A small-molecule ligand and the protein it binds are described below.
Small molecule (SMILES): CC(C)[C@@H](C)/C=C/[C@@H](C)[C@H]1CC[C@H]2C3=CC=C4C[C@@H](O)CC[C@]4(C)[C@H]3CC[C@]12C

Sequence of chain 1.A:
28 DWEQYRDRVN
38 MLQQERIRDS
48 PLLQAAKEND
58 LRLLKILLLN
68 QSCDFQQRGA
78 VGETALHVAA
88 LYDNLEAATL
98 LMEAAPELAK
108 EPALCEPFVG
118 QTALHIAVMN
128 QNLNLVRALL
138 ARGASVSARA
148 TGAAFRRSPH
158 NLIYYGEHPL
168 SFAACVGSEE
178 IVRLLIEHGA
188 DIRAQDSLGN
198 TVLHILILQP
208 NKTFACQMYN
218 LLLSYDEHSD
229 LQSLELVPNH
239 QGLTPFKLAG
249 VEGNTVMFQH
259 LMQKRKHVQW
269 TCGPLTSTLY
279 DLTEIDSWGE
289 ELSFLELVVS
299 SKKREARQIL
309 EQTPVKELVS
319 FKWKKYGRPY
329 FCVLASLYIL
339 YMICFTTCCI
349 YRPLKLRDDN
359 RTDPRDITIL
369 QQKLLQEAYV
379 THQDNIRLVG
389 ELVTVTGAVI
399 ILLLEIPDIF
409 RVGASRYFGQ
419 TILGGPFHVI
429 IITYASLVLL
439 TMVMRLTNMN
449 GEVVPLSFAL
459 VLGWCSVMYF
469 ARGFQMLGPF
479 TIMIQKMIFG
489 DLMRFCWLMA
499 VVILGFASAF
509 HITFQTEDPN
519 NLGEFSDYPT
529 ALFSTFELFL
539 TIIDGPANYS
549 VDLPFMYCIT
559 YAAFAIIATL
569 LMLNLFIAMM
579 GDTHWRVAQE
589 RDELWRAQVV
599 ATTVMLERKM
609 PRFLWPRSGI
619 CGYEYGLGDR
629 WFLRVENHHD

Binding-site contacts:
Ligand atom C19 contacts residue PHE425 of chain 1.A at 3.3 Å (hydrophobic).
Ligand atom C3 contacts residue GLN483 of chain 1.A at 3.3 Å.
Ligand atom C21 contacts residue VAL459 of chain 1.A at 3.5 Å (hydrophobic).
Ligand atom C4 contacts residue PRO424 of chain 1.A at 3.5 Å (hydrophobic).
Ligand atom C3 contacts residue PHE425 of chain 1.A at 4.1 Å (hydrophobic).
Ligand atom O1 contacts residue THR479 of chain 1.A at 3.0 Å (h-bond).
Ligand atom C21 contacts residue PHE504 of chain 1.B at 3.5 Å (hydrophobic).
Ligand atom C19 contacts residue CYS463 of chain 1.A at 4.0 Å (hydrophobic).
Ligand atom C4 contacts residue PHE425 of chain 1.A at 4.0 Å (hydrophobic).
Ligand atom C2 contacts residue THR479 of chain 1.A at 3.5 Å.
Ligand atom C19 contacts residue MET466 of chain 1.A at 3.9 Å (hydrophobic).
Ligand atom C26 contacts residue VAL459 of chain 1.A at 3.6 Å (hydrophobic).
Ligand atom C18 contacts residue LEU460 of chain 1.A at 3.5 Å (hydrophobic).
Ligand atom C23 contacts residue ALA561 of chain 1.B at 3.7 Å (hydrophobic).
Ligand atom C25 contacts residue ALA561 of chain 1.B at 3.7 Å (hydrophobic).
Ligand atom C26 contacts residue PHE456 of chain 1.A at 3.7 Å (hydrophobic).
Ligand atom C2 contacts residue PHE425 of chain 1.A at 3.7 Å (hydrophobic).
Ligand atom C7 contacts residue 3VV1 of chain 1.G at 3.7 Å.
Ligand atom C21 contacts residue ILE565 of chain 1.B at 3.9 Å (hydrophobic).
Ligand atom C18 contacts residue ILE428 of chain 1.A at 4.0 Å (hydrophobic).
Ligand atom C19 contacts residue ILE428 of chain 1.A at 4.0 Å (hydrophobic).
Ligand atom C6 contacts residue PHE487 of chain 1.A at 3.6 Å (hydrophobic).
Ligand atom C20 contacts residue VAL459 of chain 1.A at 3.9 Å (hydrophobic).
Ligand atom C27 contacts residue PHE456 of chain 1.A at 3.4 Å (hydrophobic).
Ligand atom O1 contacts residue PHE425 of chain 1.A at 3.7 Å.
Ligand atom C4 contacts residue GLN483 of chain 1.A at 3.9 Å.
Ligand atom C15 contacts residue 3VV1 of chain 1.G at 3.9 Å.
Ligand atom C7 contacts residue PHE487 of chain 1.A at 3.9 Å (hydrophobic).
Ligand atom O1 contacts residue GLN483 of chain 1.A at 2.6 Å (h-bond).
Ligand atom C11 contacts residue MET466 of chain 1.A at 4.0 Å (hydrophobic).
Ligand atom C12 contacts residue CYS463 of chain 1.A at 3.9 Å (hydrophobic).
Ligand atom C11 contacts residue CYS463 of chain 1.A at 4.0 Å (hydrophobic).
Ligand atom C1 contacts residue MET466 of chain 1.A at 3.9 Å (hydrophobic).
Ligand atom C23 contacts residue VAL459 of chain 1.A at 3.7 Å (hydrophobic).
Ligand atom C3 contacts residue THR479 of chain 1.A at 3.5 Å.
Ligand atom C6 contacts residue PRO424 of chain 1.A at 3.6 Å (hydrophobic).
Ligand atom C27 contacts residue ILE557 of chain 1.B at 3.9 Å (hydrophobic).
Ligand atom C9 contacts residue ILE486 of chain 1.A at 4.0 Å (hydrophobic).
Ligand atom C24 contacts residue ALA561 of chain 1.B at 3.6 Å (hydrophobic).
Ligand atom C1 contacts residue ILE482 of chain 1.A at 3.8 Å (hydrophobic).

Sequence of chain 1.B:
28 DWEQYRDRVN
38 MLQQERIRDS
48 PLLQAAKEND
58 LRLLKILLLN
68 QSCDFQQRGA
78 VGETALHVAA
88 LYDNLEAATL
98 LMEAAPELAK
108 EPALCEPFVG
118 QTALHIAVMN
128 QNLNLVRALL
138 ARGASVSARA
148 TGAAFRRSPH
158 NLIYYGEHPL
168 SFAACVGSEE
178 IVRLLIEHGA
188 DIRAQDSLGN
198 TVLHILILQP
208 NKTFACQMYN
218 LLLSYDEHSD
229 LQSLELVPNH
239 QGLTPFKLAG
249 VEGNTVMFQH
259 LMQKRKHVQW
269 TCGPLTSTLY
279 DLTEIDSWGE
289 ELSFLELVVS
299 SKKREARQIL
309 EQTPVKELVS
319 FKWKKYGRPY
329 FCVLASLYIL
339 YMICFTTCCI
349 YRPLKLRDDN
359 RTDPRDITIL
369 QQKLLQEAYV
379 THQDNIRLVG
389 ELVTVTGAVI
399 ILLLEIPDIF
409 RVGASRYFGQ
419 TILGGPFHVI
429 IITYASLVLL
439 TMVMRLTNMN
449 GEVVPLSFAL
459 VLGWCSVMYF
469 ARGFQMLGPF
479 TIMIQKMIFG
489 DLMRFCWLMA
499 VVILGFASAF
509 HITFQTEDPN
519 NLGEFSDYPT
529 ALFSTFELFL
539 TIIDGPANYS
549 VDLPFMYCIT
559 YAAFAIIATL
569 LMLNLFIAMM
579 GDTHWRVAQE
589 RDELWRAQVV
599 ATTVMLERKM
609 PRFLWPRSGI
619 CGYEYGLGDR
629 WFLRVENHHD